Binding-site contacts:
Ligand atom O5 contacts residue ASN239 of chain 1.E at 2.5 Å (h-bond).
Ligand atom C7 contacts residue ASN239 of chain 1.E at 3.9 Å.
Ligand atom N2 contacts residue THR241 of chain 1.E at 4.3 Å.
Ligand atom C8 contacts residue SER279 of chain 1.E at 3.1 Å.
Ligand atom O5 contacts residue THR241 of chain 1.E at 4.2 Å.
Ligand atom C5 contacts residue ASN239 of chain 1.E at 3.8 Å.
Ligand atom C5 contacts residue THR241 of chain 1.E at 4.5 Å.
Ligand atom C2 contacts residue ASN239 of chain 1.E at 2.6 Å.
Ligand atom C1 contacts residue ASN239 of chain 1.E at 1.5 Å.
Ligand atom O7 contacts residue ILE282 of chain 1.E at 3.4 Å.
Ligand atom C8 contacts residue ASN239 of chain 1.E at 4.3 Å.
Ligand atom O7 contacts residue ASN239 of chain 1.E at 4.4 Å.
Ligand atom C7 contacts residue ILE282 of chain 1.E at 4.0 Å (hydrophobic).
Ligand atom N2 contacts residue ASN239 of chain 1.E at 3.0 Å (h-bond).
Ligand atom C8 contacts residue ILE282 of chain 1.E at 3.7 Å (hydrophobic).
Ligand atom C1 contacts residue THR241 of chain 1.E at 3.6 Å.
Ligand atom C3 contacts residue ASN239 of chain 1.E at 3.9 Å.
Ligand atom C8 contacts residue ASN281 of chain 1.E at 4.5 Å.
Ligand atom C4 contacts residue ASN239 of chain 1.E at 4.4 Å.

Sequence of chain 1.E:
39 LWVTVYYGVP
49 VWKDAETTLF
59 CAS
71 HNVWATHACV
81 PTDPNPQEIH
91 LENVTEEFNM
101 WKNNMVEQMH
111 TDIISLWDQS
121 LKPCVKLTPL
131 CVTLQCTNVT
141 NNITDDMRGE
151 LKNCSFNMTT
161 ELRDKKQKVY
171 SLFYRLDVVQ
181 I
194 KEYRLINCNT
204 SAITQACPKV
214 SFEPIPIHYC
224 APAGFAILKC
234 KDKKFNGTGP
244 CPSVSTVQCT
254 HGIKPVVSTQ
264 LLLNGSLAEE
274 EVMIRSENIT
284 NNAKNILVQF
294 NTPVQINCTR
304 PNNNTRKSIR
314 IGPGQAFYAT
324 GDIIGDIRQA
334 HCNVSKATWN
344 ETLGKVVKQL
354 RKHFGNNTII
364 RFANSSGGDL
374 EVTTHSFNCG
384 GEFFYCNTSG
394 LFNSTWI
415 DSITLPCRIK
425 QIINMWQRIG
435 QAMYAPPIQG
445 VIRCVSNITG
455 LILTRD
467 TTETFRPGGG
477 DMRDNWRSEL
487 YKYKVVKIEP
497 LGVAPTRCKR

This small molecule binds to this protein.
Small molecule (SMILES): CC(=O)N[C@@H]1[C@@H](O)[C@H](O)[C@@H](CO)O[C@H]1O